Binding-site contacts:
Ligand atom O6 contacts residue SER800 of chain 1.B at 4.5 Å.
Ligand atom C1 contacts residue SER800 of chain 1.B at 3.0 Å.
Ligand atom C7 contacts residue ASN798 of chain 1.B at 3.0 Å.
Ligand atom O7 contacts residue ASN798 of chain 1.B at 3.9 Å.
Ligand atom C1 contacts residue ASN798 of chain 1.B at 1.4 Å.
Ligand atom C5 contacts residue SER800 of chain 1.B at 3.5 Å.
Ligand atom C8 contacts residue ASN798 of chain 1.B at 3.3 Å.
Ligand atom N2 contacts residue ASN798 of chain 1.B at 2.2 Å (h-bond).
Ligand atom O5 contacts residue SER800 of chain 1.B at 3.2 Å (h-bond).
Ligand atom C4 contacts residue ASN798 of chain 1.B at 4.2 Å.
Ligand atom C5 contacts residue ASN798 of chain 1.B at 3.7 Å.
Ligand atom O6 contacts residue ASN798 of chain 1.B at 4.5 Å.
Ligand atom C2 contacts residue ASN798 of chain 1.B at 2.5 Å.
Ligand atom O6 contacts residue GLN801 of chain 1.B at 4.2 Å.
Ligand atom C6 contacts residue SER800 of chain 1.B at 4.4 Å.
Ligand atom C3 contacts residue ASN798 of chain 1.B at 3.9 Å.
Ligand atom O5 contacts residue ASN798 of chain 1.B at 2.4 Å (h-bond).
Ligand atom C2 contacts residue SER800 of chain 1.B at 4.2 Å.

Sequence of chain 1.B:
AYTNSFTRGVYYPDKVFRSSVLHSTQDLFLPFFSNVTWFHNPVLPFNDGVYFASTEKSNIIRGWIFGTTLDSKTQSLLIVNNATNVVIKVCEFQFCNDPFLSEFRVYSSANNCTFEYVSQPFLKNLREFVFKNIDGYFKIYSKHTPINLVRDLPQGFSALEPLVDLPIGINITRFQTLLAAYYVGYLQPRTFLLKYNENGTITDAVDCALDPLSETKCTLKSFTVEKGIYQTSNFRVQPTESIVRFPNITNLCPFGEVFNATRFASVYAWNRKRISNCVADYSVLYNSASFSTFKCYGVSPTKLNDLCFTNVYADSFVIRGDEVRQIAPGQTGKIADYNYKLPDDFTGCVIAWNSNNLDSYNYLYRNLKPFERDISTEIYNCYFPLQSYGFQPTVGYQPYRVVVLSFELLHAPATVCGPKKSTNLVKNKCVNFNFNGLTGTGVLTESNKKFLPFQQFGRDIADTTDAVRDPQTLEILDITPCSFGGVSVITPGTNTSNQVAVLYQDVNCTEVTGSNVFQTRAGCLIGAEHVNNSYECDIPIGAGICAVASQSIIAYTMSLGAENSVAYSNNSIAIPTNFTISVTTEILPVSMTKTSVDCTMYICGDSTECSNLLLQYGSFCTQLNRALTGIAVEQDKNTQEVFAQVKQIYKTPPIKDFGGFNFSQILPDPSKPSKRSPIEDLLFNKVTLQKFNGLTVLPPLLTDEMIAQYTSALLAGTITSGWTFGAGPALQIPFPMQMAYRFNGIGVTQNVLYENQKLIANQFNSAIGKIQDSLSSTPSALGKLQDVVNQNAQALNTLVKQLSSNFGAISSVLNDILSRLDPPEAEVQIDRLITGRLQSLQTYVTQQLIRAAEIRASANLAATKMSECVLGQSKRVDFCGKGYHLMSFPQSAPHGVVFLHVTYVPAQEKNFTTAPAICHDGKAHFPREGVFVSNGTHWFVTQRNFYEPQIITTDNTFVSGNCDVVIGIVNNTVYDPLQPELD

This small molecule binds to this protein.
Small molecule (SMILES): CC(=O)N[C@@H]1[C@@H](O)[C@H](O)[C@@H](CO)O[C@H]1O